Binding-site contacts:
Ligand atom C5 contacts residue LEU922 of chain 1.B at 3.7 Å (hydrophobic).
Ligand atom C6 contacts residue LEU922 of chain 1.B at 3.9 Å (hydrophobic).
Ligand atom C4 contacts residue ASN717 of chain 1.B at 4.2 Å.
Ligand atom N2 contacts residue LEU922 of chain 1.B at 4.2 Å.
Ligand atom C2 contacts residue ASN717 of chain 1.B at 2.5 Å.
Ligand atom C8 contacts residue ASN717 of chain 1.B at 3.6 Å.
Ligand atom C8 contacts residue LEU922 of chain 1.B at 3.7 Å (hydrophobic).
Ligand atom C7 contacts residue ASN717 of chain 1.B at 3.6 Å.
Ligand atom C1 contacts residue ASN717 of chain 1.B at 1.4 Å.
Ligand atom C6 contacts residue GLN926 of chain 1.B at 4.1 Å.
Ligand atom N2 contacts residue ASN717 of chain 1.B at 2.9 Å (h-bond).
Ligand atom C7 contacts residue LEU922 of chain 1.B at 4.2 Å (hydrophobic).
Ligand atom C8 contacts residue ASN925 of chain 1.B at 3.9 Å.
Ligand atom C8 contacts residue GLN926 of chain 1.B at 4.1 Å.
Ligand atom C3 contacts residue ASN717 of chain 1.B at 3.8 Å.
Ligand atom C5 contacts residue ASN717 of chain 1.B at 3.6 Å.
Ligand atom O4 contacts residue LEU922 of chain 1.B at 3.9 Å.
Ligand atom C4 contacts residue LEU922 of chain 1.B at 4.4 Å (hydrophobic).
Ligand atom C1 contacts residue LEU922 of chain 1.B at 4.3 Å (hydrophobic).
Ligand atom O7 contacts residue ASN717 of chain 1.B at 4.5 Å.
Ligand atom O5 contacts residue ASN717 of chain 1.B at 2.3 Å (h-bond).

Sequence of chain 1.B:
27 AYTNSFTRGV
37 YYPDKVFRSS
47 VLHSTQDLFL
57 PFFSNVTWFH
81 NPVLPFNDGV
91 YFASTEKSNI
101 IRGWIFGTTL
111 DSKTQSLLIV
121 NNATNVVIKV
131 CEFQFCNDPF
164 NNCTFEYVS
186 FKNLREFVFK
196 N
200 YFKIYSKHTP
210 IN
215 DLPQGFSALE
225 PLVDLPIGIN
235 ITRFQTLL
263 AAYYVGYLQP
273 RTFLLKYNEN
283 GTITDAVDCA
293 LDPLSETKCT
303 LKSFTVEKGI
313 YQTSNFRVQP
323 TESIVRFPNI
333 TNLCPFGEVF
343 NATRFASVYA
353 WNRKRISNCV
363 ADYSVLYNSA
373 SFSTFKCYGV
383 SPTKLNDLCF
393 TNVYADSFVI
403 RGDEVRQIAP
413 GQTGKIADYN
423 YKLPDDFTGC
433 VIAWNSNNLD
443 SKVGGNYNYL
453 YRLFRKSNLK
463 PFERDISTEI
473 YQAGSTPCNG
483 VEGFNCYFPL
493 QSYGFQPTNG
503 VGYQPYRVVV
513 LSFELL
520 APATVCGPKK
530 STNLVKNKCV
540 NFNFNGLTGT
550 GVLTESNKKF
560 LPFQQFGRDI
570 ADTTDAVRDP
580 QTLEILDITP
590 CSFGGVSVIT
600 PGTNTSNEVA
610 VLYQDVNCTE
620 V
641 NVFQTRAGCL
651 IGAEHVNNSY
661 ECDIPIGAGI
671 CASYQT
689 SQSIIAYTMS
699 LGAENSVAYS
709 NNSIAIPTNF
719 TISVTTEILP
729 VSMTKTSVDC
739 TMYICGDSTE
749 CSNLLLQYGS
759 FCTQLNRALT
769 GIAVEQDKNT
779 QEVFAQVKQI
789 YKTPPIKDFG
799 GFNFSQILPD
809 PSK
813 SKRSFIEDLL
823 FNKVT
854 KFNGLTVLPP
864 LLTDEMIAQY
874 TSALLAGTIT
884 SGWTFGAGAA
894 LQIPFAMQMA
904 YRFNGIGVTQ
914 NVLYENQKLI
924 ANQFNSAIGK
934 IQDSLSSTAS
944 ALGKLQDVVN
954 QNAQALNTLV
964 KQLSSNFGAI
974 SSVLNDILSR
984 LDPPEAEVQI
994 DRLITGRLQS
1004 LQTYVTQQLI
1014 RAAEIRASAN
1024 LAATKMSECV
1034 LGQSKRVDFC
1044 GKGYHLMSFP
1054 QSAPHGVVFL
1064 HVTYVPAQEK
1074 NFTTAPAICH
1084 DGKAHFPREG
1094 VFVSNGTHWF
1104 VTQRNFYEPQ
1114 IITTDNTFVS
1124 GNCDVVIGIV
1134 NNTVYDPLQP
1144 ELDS

This small molecule binds to this protein.
Small molecule (SMILES): CC(=O)N[C@H]1[C@H](O[C@H]2[C@H](O)[C@@H](NC(C)=O)CO[C@@H]2CO)O[C@H](CO)[C@@H](O)[C@@H]1O